This protein binds this small molecule.
Small molecule (SMILES): CC(=O)N[C@@H]1[C@@H](O)[C@H](O)[C@@H](CO)O[C@H]1O

Sequence of chain 1.B:
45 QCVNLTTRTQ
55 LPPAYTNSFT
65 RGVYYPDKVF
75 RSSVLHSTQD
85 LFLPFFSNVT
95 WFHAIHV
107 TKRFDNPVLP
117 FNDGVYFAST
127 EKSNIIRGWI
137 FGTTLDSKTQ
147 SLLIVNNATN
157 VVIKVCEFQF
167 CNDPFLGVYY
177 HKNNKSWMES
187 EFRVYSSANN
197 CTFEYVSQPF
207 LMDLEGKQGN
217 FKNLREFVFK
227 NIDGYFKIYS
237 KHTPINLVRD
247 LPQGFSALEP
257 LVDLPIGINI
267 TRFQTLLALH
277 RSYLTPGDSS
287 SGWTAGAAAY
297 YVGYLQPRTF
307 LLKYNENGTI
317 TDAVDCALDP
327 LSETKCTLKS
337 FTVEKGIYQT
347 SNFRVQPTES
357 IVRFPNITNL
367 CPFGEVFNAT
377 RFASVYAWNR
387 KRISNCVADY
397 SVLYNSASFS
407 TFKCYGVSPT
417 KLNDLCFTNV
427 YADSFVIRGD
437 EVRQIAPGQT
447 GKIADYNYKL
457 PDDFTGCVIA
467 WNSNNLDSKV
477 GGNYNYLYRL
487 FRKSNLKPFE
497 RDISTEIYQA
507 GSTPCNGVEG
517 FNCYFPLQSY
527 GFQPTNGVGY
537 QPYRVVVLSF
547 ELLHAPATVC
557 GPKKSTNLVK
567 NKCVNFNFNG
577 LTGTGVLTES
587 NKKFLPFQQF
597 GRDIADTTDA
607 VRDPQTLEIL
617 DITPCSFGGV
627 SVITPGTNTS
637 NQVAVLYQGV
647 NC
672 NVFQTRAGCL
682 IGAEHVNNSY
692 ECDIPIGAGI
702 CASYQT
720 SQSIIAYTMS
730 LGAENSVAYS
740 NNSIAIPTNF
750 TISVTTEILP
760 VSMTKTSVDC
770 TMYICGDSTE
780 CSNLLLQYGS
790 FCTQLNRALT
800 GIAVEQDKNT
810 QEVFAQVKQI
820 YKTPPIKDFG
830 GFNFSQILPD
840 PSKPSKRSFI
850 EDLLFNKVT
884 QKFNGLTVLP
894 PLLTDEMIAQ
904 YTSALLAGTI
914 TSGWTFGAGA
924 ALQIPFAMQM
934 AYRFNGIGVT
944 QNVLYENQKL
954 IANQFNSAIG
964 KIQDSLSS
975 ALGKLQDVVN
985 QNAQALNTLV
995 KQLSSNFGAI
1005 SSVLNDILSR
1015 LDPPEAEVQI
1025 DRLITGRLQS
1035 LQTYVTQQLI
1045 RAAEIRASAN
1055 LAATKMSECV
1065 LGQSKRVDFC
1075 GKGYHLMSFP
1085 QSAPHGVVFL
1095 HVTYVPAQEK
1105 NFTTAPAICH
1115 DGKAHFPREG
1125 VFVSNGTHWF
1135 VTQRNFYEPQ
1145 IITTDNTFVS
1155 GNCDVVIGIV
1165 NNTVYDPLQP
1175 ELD

Binding-site contacts:
Ligand atom C4 contacts residue ASN740 of chain 1.B at 4.2 Å.
Ligand atom O5 contacts residue ASN740 of chain 1.B at 2.4 Å (h-bond).
Ligand atom C1 contacts residue ASN740 of chain 1.B at 1.4 Å.
Ligand atom C7 contacts residue ASN740 of chain 1.B at 3.1 Å.
Ligand atom C5 contacts residue ASN740 of chain 1.B at 3.6 Å.
Ligand atom C2 contacts residue ASN740 of chain 1.B at 2.4 Å.
Ligand atom N2 contacts residue ASN740 of chain 1.B at 2.9 Å (h-bond).
Ligand atom O7 contacts residue ASN740 of chain 1.B at 3.1 Å (h-bond).
Ligand atom C8 contacts residue ASN740 of chain 1.B at 3.6 Å.
Ligand atom C8 contacts residue GLY1162 of chain 1.B at 4.5 Å.
Ligand atom C3 contacts residue ASN740 of chain 1.B at 3.8 Å.